Binding-site contacts:
Ligand atom O1 contacts residue ARG171 of chain 1.C at 3.5 Å (salt-bridge).
Ligand atom O2 contacts residue ARG171 of chain 1.C at 4.1 Å.
Ligand atom O13 contacts residue LYS166 of chain 1.C at 4.1 Å.
Ligand atom O12 contacts residue LYS166 of chain 1.C at 3.8 Å.
Ligand atom P4 contacts residue HIS301 of chain 1.C at 3.9 Å.
Ligand atom O41 contacts residue LYS298 of chain 1.C at 2.6 Å (salt-bridge).
Ligand atom C1 contacts residue ARG171 of chain 1.C at 4.1 Å.
Ligand atom O3 contacts residue LYS298 of chain 1.C at 4.4 Å.
Ligand atom P5 contacts residue LYS15 of chain 1.C at 4.4 Å.
Ligand atom O11 contacts residue LYS15 of chain 1.C at 3.3 Å (salt-bridge).
Ligand atom O4 contacts residue LYS298 of chain 1.C at 4.4 Å.
Ligand atom O53 contacts residue LEU173 of chain 1.C at 2.9 Å (h-bond).
Ligand atom C4 contacts residue LYS298 of chain 1.C at 4.2 Å.
Ligand atom O53 contacts residue PHE380 of chain 1.C at 4.0 Å.
Ligand atom O43 contacts residue LYS298 of chain 1.C at 3.3 Å (salt-bridge).
Ligand atom O51 contacts residue ALA381 of chain 1.C at 4.5 Å.
Ligand atom O53 contacts residue LEU172 of chain 1.C at 3.5 Å.
Ligand atom O5 contacts residue LEU173 of chain 1.C at 4.1 Å.
Ligand atom C6 contacts residue ARG171 of chain 1.C at 3.6 Å.
Ligand atom O52 contacts residue ARG171 of chain 1.C at 4.3 Å.
Ligand atom O13 contacts residue ARG171 of chain 1.C at 3.8 Å.
Ligand atom O51 contacts residue PHE380 of chain 1.C at 4.2 Å.
Ligand atom O41 contacts residue HIS301 of chain 1.C at 3.8 Å.
Ligand atom P5 contacts residue ARG171 of chain 1.C at 4.5 Å.
Ligand atom O42 contacts residue HIS301 of chain 1.C at 2.9 Å (h-bond).
Ligand atom O6 contacts residue LYS15 of chain 1.C at 3.4 Å (salt-bridge).
Ligand atom C6 contacts residue LYS15 of chain 1.C at 4.3 Å.
Ligand atom O53 contacts residue ARG171 of chain 1.C at 3.6 Å.
Ligand atom P5 contacts residue LEU173 of chain 1.C at 4.3 Å.
Ligand atom O6 contacts residue ARG171 of chain 1.C at 3.3 Å (salt-bridge).
Ligand atom O52 contacts residue LYS15 of chain 1.C at 3.3 Å (salt-bridge).
Ligand atom O43 contacts residue HIS301 of chain 1.C at 4.3 Å.
Ligand atom P4 contacts residue LYS298 of chain 1.C at 3.5 Å.

The small molecule below binds the protein below.
Small molecule (SMILES): O=P(O)(O)O[C@@H]1[C@H](O)[C@H](O)[C@@H](OP(=O)(O)O)[C@H](OP(=O)(O)O)[C@H]1O

Sequence of chain 1.C:
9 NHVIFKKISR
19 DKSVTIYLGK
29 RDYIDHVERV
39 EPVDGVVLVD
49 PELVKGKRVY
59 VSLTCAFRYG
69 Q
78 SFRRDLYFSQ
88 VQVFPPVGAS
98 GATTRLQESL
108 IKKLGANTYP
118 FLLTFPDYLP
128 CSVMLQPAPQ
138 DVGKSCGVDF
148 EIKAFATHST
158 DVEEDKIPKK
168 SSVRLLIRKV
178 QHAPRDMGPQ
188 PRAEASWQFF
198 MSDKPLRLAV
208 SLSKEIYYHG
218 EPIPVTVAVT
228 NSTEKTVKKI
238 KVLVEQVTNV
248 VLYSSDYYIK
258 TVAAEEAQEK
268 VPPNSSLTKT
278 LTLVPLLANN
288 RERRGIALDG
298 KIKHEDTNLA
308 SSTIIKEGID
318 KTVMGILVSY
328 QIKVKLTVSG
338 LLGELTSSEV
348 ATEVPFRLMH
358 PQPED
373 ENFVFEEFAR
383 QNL